Sequence of chain 1.A:
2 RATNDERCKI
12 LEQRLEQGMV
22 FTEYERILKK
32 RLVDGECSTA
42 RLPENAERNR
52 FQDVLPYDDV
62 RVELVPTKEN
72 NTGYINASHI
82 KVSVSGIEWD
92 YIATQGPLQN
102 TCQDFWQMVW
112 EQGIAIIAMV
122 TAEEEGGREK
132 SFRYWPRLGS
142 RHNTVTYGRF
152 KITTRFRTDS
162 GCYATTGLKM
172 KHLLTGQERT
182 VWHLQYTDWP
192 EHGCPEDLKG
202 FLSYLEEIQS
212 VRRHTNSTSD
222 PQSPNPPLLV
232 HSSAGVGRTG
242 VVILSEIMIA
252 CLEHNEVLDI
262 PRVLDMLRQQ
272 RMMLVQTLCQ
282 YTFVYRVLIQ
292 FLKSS

Binding-site contacts:
Ligand atom CE2 contacts residue GLN277 of chain 1.A at 3.7 Å.
Ligand atom CA contacts residue ASP54 of chain 1.A at 3.5 Å.
Ligand atom N contacts residue PHE52 of chain 1.A at 3.7 Å.
Ligand atom C contacts residue ASP54 of chain 1.A at 3.8 Å.
Ligand atom O contacts residue GLN277 of chain 1.A at 3.4 Å (h-bond).
Ligand atom O2P contacts residue SER233 of chain 1.A at 3.4 Å (h-bond).
Ligand atom CD2 contacts residue ALA235 of chain 1.A at 3.7 Å (hydrophobic).
Ligand atom P contacts residue SER233 of chain 1.A at 3.4 Å.
Ligand atom O1P contacts residue SER233 of chain 1.A at 3.4 Å (h-bond).
Ligand atom P contacts residue ARG239 of chain 1.A at 3.9 Å.
Ligand atom CE2 contacts residue ALA235 of chain 1.A at 3.8 Å (hydrophobic).
Ligand atom CB contacts residue VAL55 of chain 1.A at 3.7 Å (hydrophobic).
Ligand atom CZ contacts residue ALA235 of chain 1.A at 3.8 Å (hydrophobic).
Ligand atom O contacts residue ASP54 of chain 1.A at 3.8 Å.
Ligand atom CD2 contacts residue VAL237 of chain 1.A at 3.9 Å (hydrophobic).
Ligand atom C contacts residue PHE52 of chain 1.A at 3.9 Å (hydrophobic).
Ligand atom NE2 contacts residue ASP54 of chain 1.A at 3.1 Å (salt-bridge).
Ligand atom CE1 contacts residue ALA235 of chain 1.A at 3.7 Å (hydrophobic).
Ligand atom CG contacts residue ALA235 of chain 1.A at 3.6 Å (hydrophobic).
Ligand atom O2P contacts residue ARG239 of chain 1.A at 2.8 Å (salt-bridge).
Ligand atom O contacts residue PHE52 of chain 1.A at 3.5 Å.
Ligand atom CE2 contacts residue VAL237 of chain 1.A at 3.6 Å (hydrophobic).
Ligand atom N contacts residue ASP54 of chain 1.A at 3.0 Å (salt-bridge).
Ligand atom O3P contacts residue VAL237 of chain 1.A at 3.0 Å (h-bond).
Ligand atom CD contacts residue ASP54 of chain 1.A at 3.8 Å.
Ligand atom CB contacts residue ASP54 of chain 1.A at 3.9 Å.
Ligand atom O3P contacts residue SER233 of chain 1.A at 2.9 Å (h-bond).
Ligand atom O1P contacts residue SER234 of chain 1.A at 2.9 Å (h-bond).
Ligand atom O1P contacts residue ARG239 of chain 1.A at 2.9 Å (salt-bridge).
Ligand atom CG contacts residue ASP54 of chain 1.A at 3.7 Å.
Ligand atom O contacts residue GLN53 of chain 1.A at 2.9 Å (h-bond).
Ligand atom O3P contacts residue GLY236 of chain 1.A at 3.3 Å (h-bond).
Ligand atom O2P contacts residue GLY238 of chain 1.A at 3.5 Å (h-bond).
Ligand atom CD1 contacts residue ALA235 of chain 1.A at 3.6 Å (hydrophobic).
Ligand atom P contacts residue GLY238 of chain 1.A at 3.7 Å.
Ligand atom O3P contacts residue GLY238 of chain 1.A at 2.9 Å (h-bond).
Ligand atom O3P contacts residue ALA235 of chain 1.A at 3.5 Å (h-bond).
Ligand atom O1P contacts residue ALA235 of chain 1.A at 3.2 Å (h-bond).
Ligand atom O contacts residue ASP54 of chain 1.A at 3.4 Å (salt-bridge).
Ligand atom CD1 contacts residue PHE52 of chain 1.A at 3.8 Å (hydrophobic).

The small molecule below binds the protein below.
Small molecule (SMILES): NC(=O)CC[C@@H](C=O)NC(=O)[C@H](Cc1ccc(OP(=O)(O)O)cc1)NC(=O)[C@H](CCC(N)=O)NC(=O)[C@@H]1CCCN1